Sequence of chain 1.O:
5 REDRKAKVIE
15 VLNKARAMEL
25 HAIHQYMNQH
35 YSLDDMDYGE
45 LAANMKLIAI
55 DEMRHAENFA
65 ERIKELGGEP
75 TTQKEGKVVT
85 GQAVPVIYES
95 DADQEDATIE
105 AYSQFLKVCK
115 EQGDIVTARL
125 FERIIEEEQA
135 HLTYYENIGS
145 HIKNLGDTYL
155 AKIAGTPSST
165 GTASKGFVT

The protein below binds the small molecule below.
Small molecule (SMILES): CC1=C(CCC(=O)O)C2=Cc3c(CCC(=O)O)c(C)c4n3[Fe@]35n6c(c(C)c(CCC(=O)O)c6=CC1=[N+]23)=CC1=[N+]5C(=C4)C(C)=C1CCC(=O)O

Binding-site contacts:
Ligand atom CMD contacts residue GLU61 of chain 1.P at 3.3 Å.
Ligand atom CGA contacts residue ARG20 of chain 1.O at 3.5 Å.
Ligand atom CBC contacts residue SER168 of chain 1.O at 3.4 Å.
Ligand atom O1A contacts residue ARG20 of chain 1.O at 3.1 Å (salt-bridge).
Ligand atom NB contacts residue MET57 of chain 1.O at 3.1 Å (h-bond).
Ligand atom O1C contacts residue SER168 of chain 1.O at 2.8 Å.
Ligand atom O2B contacts residue SER168 of chain 1.P at 2.3 Å (h-bond).
Ligand atom C1B contacts residue MET57 of chain 1.O at 3.5 Å (hydrophobic).
Ligand atom CBB contacts residue GLU61 of chain 1.O at 3.5 Å.
Ligand atom CHB contacts residue MET57 of chain 1.O at 3.4 Å (hydrophobic).
Ligand atom O2A contacts residue ARG20 of chain 1.O at 3.1 Å (salt-bridge).
Ligand atom FE contacts residue MET57 of chain 1.P at 2.4 Å.
Ligand atom NB contacts residue MET57 of chain 1.P at 2.8 Å (h-bond).
Ligand atom ND contacts residue MET57 of chain 1.P at 3.2 Å (h-bond).
Ligand atom CMB contacts residue GLU61 of chain 1.O at 3.2 Å.
Ligand atom O2B contacts residue ARG58 of chain 1.O at 3.3 Å.
Ligand atom O2D contacts residue ARG20 of chain 1.P at 2.6 Å (salt-bridge).
Ligand atom ND contacts residue MET57 of chain 1.O at 3.0 Å.
Ligand atom NA contacts residue MET57 of chain 1.O at 3.1 Å (h-bond).
Ligand atom NA contacts residue MET57 of chain 1.P at 3.1 Å (h-bond).
Ligand atom O1C contacts residue LYS169 of chain 1.O at 2.5 Å (salt-bridge).
Ligand atom CMD contacts residue MET57 of chain 1.P at 3.3 Å (hydrophobic).
Ligand atom O1B contacts residue SO41 of chain 1.VB at 3.4 Å (h-bond).
Ligand atom O2C contacts residue SER168 of chain 1.P at 3.3 Å.
Ligand atom O2A contacts residue MET31 of chain 1.P at 3.1 Å.
Ligand atom C1D contacts residue MET57 of chain 1.O at 3.4 Å (hydrophobic).
Ligand atom FE contacts residue MET57 of chain 1.O at 2.4 Å.
Ligand atom O2D contacts residue TYR35 of chain 1.O at 2.5 Å (h-bond).
Ligand atom O1A contacts residue TYR35 of chain 1.P at 2.9 Å (h-bond).
Ligand atom O1B contacts residue LYS50 of chain 1.P at 2.7 Å (salt-bridge).
Ligand atom CHB contacts residue MET57 of chain 1.P at 3.5 Å (hydrophobic).
Ligand atom CGB contacts residue SER168 of chain 1.P at 3.3 Å.
Ligand atom CGD contacts residue ARG20 of chain 1.P at 3.0 Å.
Ligand atom CGC contacts residue SER168 of chain 1.O at 3.5 Å.
Ligand atom O1D contacts residue ARG20 of chain 1.P at 2.8 Å (salt-bridge).
Ligand atom NC contacts residue MET57 of chain 1.O at 3.3 Å (h-bond).
Ligand atom C1B contacts residue MET57 of chain 1.P at 3.3 Å (hydrophobic).
Ligand atom NC contacts residue MET57 of chain 1.P at 2.9 Å (h-bond).
Ligand atom CMD contacts residue MET31 of chain 1.O at 3.4 Å (hydrophobic).
Ligand atom O1C contacts residue ALA167 of chain 1.O at 3.5 Å (h-bond).

Sequence of chain 1.P:
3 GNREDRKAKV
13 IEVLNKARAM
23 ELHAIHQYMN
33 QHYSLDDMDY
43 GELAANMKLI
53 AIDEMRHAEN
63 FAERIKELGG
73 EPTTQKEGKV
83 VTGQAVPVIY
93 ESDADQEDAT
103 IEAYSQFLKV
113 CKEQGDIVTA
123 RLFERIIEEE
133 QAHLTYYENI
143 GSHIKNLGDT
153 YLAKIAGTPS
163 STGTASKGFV